This small molecule binds to this protein.
Small molecule (SMILES): CC(=O)N[C@H]1[C@H](O[C@H]2[C@H](O)[C@@H](NC(C)=O)CO[C@@H]2CO)O[C@H](CO[C@H]2O[C@H](CO)[C@@H](O)[C@H](O)[C@@H]2O)[C@@H](O[C@H]2O[C@H](CO)[C@@H](O)[C@H](O)[C@@H]2O)[C@@H]1O[C@@H]1O[C@H](CS(=O)(=O)O)[C@@H](O[C@@H]2O[C@H](CO)[C@@H](O)[C@H](O)[C@H]2O)[C@H](O)[C@H]1O

Sequence of chain 1.E:
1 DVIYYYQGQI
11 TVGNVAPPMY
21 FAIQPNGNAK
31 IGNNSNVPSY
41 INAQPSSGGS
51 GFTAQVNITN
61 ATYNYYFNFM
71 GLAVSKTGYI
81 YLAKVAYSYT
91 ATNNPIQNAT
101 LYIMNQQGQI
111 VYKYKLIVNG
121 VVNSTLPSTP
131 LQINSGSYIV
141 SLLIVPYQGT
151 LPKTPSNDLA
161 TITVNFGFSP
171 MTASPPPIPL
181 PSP

Sequence of chain 1.B:
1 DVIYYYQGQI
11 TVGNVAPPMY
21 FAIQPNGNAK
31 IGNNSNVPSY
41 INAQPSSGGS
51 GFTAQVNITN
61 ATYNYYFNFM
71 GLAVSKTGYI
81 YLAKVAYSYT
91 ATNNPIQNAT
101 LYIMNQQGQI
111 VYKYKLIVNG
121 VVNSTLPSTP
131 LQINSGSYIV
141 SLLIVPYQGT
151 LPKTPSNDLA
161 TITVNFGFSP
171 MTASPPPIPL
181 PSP

Binding-site contacts:
Ligand atom C6 contacts residue VAL118 of chain 1.E at 3.8 Å (hydrophobic).
Ligand atom O3 contacts residue TYR63 of chain 1.E at 3.9 Å.
Ligand atom C1 contacts residue ASN98 of chain 1.E at 1.4 Å.
Ligand atom N2 contacts residue ASN98 of chain 1.E at 2.9 Å (h-bond).
Ligand atom C7 contacts residue GLN97 of chain 1.E at 3.9 Å.
Ligand atom O5 contacts residue ASN98 of chain 1.E at 2.3 Å (h-bond).
Ligand atom C3 contacts residue GLN97 of chain 1.E at 4.4 Å.
Ligand atom O6 contacts residue LYS115 of chain 1.E at 3.2 Å (salt-bridge).
Ligand atom O7 contacts residue ASN98 of chain 1.E at 3.8 Å.
Ligand atom C8 contacts residue GLN97 of chain 1.E at 3.6 Å.
Ligand atom C4 contacts residue ASN98 of chain 1.E at 4.2 Å.
Ligand atom O4 contacts residue ASN119 of chain 1.E at 4.0 Å.
Ligand atom C3 contacts residue ASN98 of chain 1.E at 3.8 Å.
Ligand atom O5 contacts residue VAL118 of chain 1.E at 4.5 Å.
Ligand atom C4 contacts residue ASN119 of chain 1.E at 4.4 Å.
Ligand atom C5 contacts residue VAL118 of chain 1.E at 4.1 Å (hydrophobic).
Ligand atom C7 contacts residue ASN98 of chain 1.E at 3.5 Å.
Ligand atom C8 contacts residue VAL145 of chain 1.E at 3.7 Å (hydrophobic).
Ligand atom C1 contacts residue GLN97 of chain 1.E at 4.4 Å.
Ligand atom O7 contacts residue PRO183 of chain 1.B at 4.0 Å.
Ligand atom C6 contacts residue LYS115 of chain 1.E at 3.9 Å.
Ligand atom C7 contacts residue VAL145 of chain 1.E at 4.4 Å (hydrophobic).
Ligand atom C2 contacts residue ASN98 of chain 1.E at 2.5 Å.
Ligand atom C2 contacts residue GLN97 of chain 1.E at 4.2 Å.
Ligand atom N2 contacts residue GLN97 of chain 1.E at 3.2 Å (h-bond).
Ligand atom C5 contacts residue ASN119 of chain 1.E at 3.8 Å.
Ligand atom C5 contacts residue ASN98 of chain 1.E at 3.6 Å.
Ligand atom C6 contacts residue ASN119 of chain 1.E at 4.5 Å.
Ligand atom O7 contacts residue TYR63 of chain 1.E at 4.5 Å.